A protein and the small-molecule ligand that binds it are described below.
Small molecule (SMILES): COc1cc(C[C@@H]2CO[C@@H](c3ccc(O)c(OC)c3)[C@@H]2CO)ccc1O

Binding-site contacts:
Ligand atom CAJ contacts residue NDP1 of chain 1.L at 3.4 Å.
Ligand atom CAH contacts residue GLY124 of chain 1.C at 3.9 Å.
Ligand atom OAI contacts residue GLY124 of chain 1.C at 3.4 Å.
Ligand atom OAB contacts residue MET125 of chain 1.C at 3.0 Å (h-bond).
Ligand atom CAC contacts residue NDP1 of chain 1.L at 3.8 Å.
Ligand atom OAZ contacts residue MET177 of chain 1.C at 3.6 Å.
Ligand atom CAR contacts residue PHE94 of chain 1.C at 3.5 Å (hydrophobic).
Ligand atom CAY contacts residue GLN176 of chain 1.C at 3.9 Å.
Ligand atom OAB contacts residue GLY124 of chain 1.C at 3.5 Å.
Ligand atom CAH contacts residue MET125 of chain 1.C at 3.8 Å (hydrophobic).
Ligand atom OAX contacts residue VAL178 of chain 1.C at 3.1 Å (h-bond).
Ligand atom OAZ contacts residue VAL178 of chain 1.C at 3.1 Å (h-bond).
Ligand atom CAE contacts residue NDP1 of chain 1.L at 3.5 Å.
Ligand atom CAF contacts residue HIS276 of chain 1.C at 3.8 Å.
Ligand atom CAP contacts residue PHE170 of chain 1.C at 3.7 Å (hydrophobic).
Ligand atom OAX contacts residue MET177 of chain 1.C at 3.6 Å.
Ligand atom OAI contacts residue MET125 of chain 1.C at 2.9 Å (h-bond).
Ligand atom OAM contacts residue VAL92 of chain 1.C at 3.9 Å.
Ligand atom CAW contacts residue PHE277 of chain 1.C at 3.9 Å (hydrophobic).
Ligand atom OAB contacts residue NDP1 of chain 1.L at 3.7 Å.
Ligand atom CAN contacts residue PHE94 of chain 1.C at 3.8 Å (hydrophobic).
Ligand atom CAS contacts residue PHE94 of chain 1.C at 3.4 Å (hydrophobic).
Ligand atom CAF contacts residue NDP1 of chain 1.L at 3.9 Å.
Ligand atom CAL contacts residue NDP1 of chain 1.L at 3.5 Å.
Ligand atom CAY contacts residue THR179 of chain 1.C at 3.6 Å.
Ligand atom CAA contacts residue ILE280 of chain 1.C at 3.8 Å (hydrophobic).
Ligand atom OAM contacts residue PHE94 of chain 1.C at 3.2 Å.
Ligand atom CAV contacts residue LEU46 of chain 1.D at 3.9 Å (hydrophobic).
Ligand atom CAP contacts residue PHE277 of chain 1.C at 3.6 Å (hydrophobic).
Ligand atom OAM contacts residue TYR169 of chain 1.C at 3.8 Å.
Ligand atom CAC contacts residue MET125 of chain 1.C at 3.8 Å (hydrophobic).
Ligand atom OAQ contacts residue HIS276 of chain 1.C at 2.8 Å (h-bond).
Ligand atom CAA contacts residue NDP1 of chain 1.L at 3.5 Å.
Ligand atom CAA contacts residue MET125 of chain 1.C at 3.7 Å (hydrophobic).
Ligand atom CAY contacts residue TYR169 of chain 1.C at 3.5 Å (hydrophobic).
Ligand atom CAD contacts residue NDP1 of chain 1.L at 3.3 Å.
Ligand atom CAJ contacts residue PHE170 of chain 1.C at 3.7 Å (hydrophobic).
Ligand atom OAX contacts residue LEU46 of chain 1.D at 3.6 Å.
Ligand atom CAG contacts residue NDP1 of chain 1.L at 3.5 Å.
Ligand atom CAY contacts residue ASN173 of chain 1.C at 3.2 Å.

Sequence of chain 1.C:
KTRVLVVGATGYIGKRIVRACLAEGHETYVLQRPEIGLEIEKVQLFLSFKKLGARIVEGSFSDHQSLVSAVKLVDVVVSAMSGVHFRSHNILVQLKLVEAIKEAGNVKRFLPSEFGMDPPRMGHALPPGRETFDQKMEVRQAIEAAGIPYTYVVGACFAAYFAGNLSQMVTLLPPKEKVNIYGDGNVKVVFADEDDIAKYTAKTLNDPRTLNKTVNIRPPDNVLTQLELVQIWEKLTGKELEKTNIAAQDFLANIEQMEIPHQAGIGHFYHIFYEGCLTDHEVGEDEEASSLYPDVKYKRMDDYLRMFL

Sequence of chain 1.D:
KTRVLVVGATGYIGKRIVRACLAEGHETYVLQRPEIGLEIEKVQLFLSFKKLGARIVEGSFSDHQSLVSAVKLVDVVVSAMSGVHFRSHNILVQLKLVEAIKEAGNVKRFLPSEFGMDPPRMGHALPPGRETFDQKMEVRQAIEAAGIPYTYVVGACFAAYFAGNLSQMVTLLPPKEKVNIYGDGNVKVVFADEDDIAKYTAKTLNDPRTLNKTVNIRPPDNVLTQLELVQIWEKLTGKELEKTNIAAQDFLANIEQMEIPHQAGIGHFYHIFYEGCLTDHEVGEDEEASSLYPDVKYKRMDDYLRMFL